Binding-site contacts:
Ligand atom C3 contacts residue ASN61 of chain 1.C at 3.8 Å.
Ligand atom N2 contacts residue GLN59 of chain 1.C at 4.0 Å.
Ligand atom C8 contacts residue VAL27 of chain 1.C at 4.0 Å (hydrophobic).
Ligand atom O7 contacts residue ILE26 of chain 1.C at 3.9 Å.
Ligand atom C7 contacts residue GLN59 of chain 1.C at 3.6 Å.
Ligand atom C5 contacts residue ASN61 of chain 1.C at 3.7 Å.
Ligand atom O5 contacts residue ASN61 of chain 1.C at 2.4 Å (h-bond).
Ligand atom N2 contacts residue ASN61 of chain 1.C at 3.0 Å (h-bond).
Ligand atom C7 contacts residue ASN61 of chain 1.C at 3.5 Å.
Ligand atom O7 contacts residue ASN28 of chain 1.C at 3.9 Å.
Ligand atom C7 contacts residue VAL27 of chain 1.C at 4.2 Å (hydrophobic).
Ligand atom C4 contacts residue ASN61 of chain 1.C at 4.2 Å.
Ligand atom C8 contacts residue ILE26 of chain 1.C at 3.8 Å (hydrophobic).
Ligand atom C8 contacts residue LYS25 of chain 1.C at 4.2 Å.
Ligand atom O3 contacts residue ILE26 of chain 1.C at 4.0 Å.
Ligand atom C8 contacts residue GLN59 of chain 1.C at 3.4 Å.
Ligand atom O7 contacts residue ASN61 of chain 1.C at 3.1 Å (h-bond).
Ligand atom C7 contacts residue ILE26 of chain 1.C at 4.1 Å (hydrophobic).
Ligand atom O7 contacts residue GLN59 of chain 1.C at 3.5 Å (h-bond).
Ligand atom O7 contacts residue VAL27 of chain 1.C at 3.2 Å (h-bond).
Ligand atom C2 contacts residue ASN61 of chain 1.C at 2.5 Å.
Ligand atom C1 contacts residue ASN61 of chain 1.C at 1.4 Å.

Sequence of chain 1.C:
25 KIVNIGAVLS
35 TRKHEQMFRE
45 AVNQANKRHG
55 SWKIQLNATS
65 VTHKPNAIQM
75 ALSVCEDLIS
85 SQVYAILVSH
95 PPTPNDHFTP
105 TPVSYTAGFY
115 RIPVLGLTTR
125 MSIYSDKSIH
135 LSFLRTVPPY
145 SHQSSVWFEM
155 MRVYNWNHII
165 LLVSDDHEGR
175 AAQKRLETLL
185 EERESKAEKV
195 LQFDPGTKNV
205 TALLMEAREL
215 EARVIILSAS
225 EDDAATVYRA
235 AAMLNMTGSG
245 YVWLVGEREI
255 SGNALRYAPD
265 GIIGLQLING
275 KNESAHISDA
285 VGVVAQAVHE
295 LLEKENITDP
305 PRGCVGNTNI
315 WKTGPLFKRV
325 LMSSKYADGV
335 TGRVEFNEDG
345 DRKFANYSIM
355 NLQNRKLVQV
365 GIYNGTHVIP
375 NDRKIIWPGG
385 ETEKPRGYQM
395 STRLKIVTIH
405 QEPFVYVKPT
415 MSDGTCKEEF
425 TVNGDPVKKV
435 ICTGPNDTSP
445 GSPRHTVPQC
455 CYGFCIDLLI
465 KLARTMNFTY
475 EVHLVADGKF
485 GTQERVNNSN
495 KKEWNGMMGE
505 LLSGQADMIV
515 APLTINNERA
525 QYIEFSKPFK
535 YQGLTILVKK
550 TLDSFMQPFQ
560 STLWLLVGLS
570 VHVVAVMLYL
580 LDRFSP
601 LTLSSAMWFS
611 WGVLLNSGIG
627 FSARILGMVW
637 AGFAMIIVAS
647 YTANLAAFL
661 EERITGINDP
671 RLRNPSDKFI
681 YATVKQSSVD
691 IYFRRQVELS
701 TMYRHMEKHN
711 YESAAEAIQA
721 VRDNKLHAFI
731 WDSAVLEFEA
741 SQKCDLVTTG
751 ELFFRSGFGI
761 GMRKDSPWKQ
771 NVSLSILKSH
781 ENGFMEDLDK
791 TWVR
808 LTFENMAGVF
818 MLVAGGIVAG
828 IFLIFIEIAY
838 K

The protein below binds the small molecule below.
Small molecule (SMILES): CC(=O)N[C@@H]1[C@@H](O)[C@H](O)[C@@H](CO)O[C@H]1O